The small molecule below binds the protein below.
Small molecule (SMILES): Nc1nc2c(ncn2[C@@H]2O[C@H](CO[P](=O)(O)O[P](=O)(O)NP(=O)(O)O)[C@@H](O)[C@H]2O)c(=O)[nH]1

Sequence of chain 2.A:
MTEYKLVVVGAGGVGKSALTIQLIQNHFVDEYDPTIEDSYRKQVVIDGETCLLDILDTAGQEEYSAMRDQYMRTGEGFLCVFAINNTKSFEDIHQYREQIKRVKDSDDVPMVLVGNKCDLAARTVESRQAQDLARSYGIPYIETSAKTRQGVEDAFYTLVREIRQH

Binding-site contacts:
Ligand atom N7 contacts residue ALA18 of chain 2.A at 3.5 Å.
Ligand atom O2G contacts residue MG1 of chain 2.D at 2.1 Å.
Ligand atom O1B contacts residue GLY13 of chain 2.A at 3.4 Å (h-bond).
Ligand atom O1B contacts residue VAL14 of chain 2.A at 3.4 Å (h-bond).
Ligand atom O3G contacts residue GLY60 of chain 2.A at 2.6 Å (h-bond).
Ligand atom O1A contacts residue SER17 of chain 2.A at 3.3 Å (h-bond).
Ligand atom O1G contacts residue GLN61 of chain 2.A at 3.0 Å (h-bond).
Ligand atom O3' contacts residue ASP30 of chain 2.A at 3.4 Å (salt-bridge).
Ligand atom O2' contacts residue ASP30 of chain 2.A at 3.3 Å (salt-bridge).
Ligand atom C8 contacts residue ALA18 of chain 2.A at 3.4 Å (hydrophobic).
Ligand atom O2' contacts residue VAL29 of chain 2.A at 2.8 Å (h-bond).
Ligand atom C5 contacts residue LYS117 of chain 2.A at 3.5 Å.
Ligand atom O3A contacts residue GLY15 of chain 2.A at 3.3 Å (h-bond).
Ligand atom O6 contacts residue LYS117 of chain 2.A at 3.4 Å.
Ligand atom O2B contacts residue MG1 of chain 2.D at 2.1 Å.
Ligand atom O6 contacts residue LYS147 of chain 2.A at 3.5 Å (salt-bridge).
Ligand atom N2 contacts residue LEU120 of chain 2.A at 3.5 Å.
Ligand atom O2G contacts residue THR35 of chain 2.A at 2.8 Å (h-bond).
Ligand atom O1B contacts residue LYS16 of chain 2.A at 2.8 Å (salt-bridge).
Ligand atom O2' contacts residue PHE28 of chain 2.A at 3.4 Å.
Ligand atom PB contacts residue MG1 of chain 2.D at 3.3 Å.
Ligand atom N3B contacts residue MG1 of chain 2.D at 3.5 Å.
Ligand atom C6 contacts residue ASP119 of chain 2.A at 3.4 Å.
Ligand atom PG contacts residue MG1 of chain 2.D at 3.2 Å.
Ligand atom O1A contacts residue GLY15 of chain 2.A at 3.3 Å.
Ligand atom O6 contacts residue SER145 of chain 2.A at 3.4 Å.
Ligand atom O2B contacts residue SER17 of chain 2.A at 2.8 Å (h-bond).
Ligand atom N9 contacts residue LYS117 of chain 2.A at 3.6 Å.
Ligand atom N2 contacts residue ASP119 of chain 2.A at 3.0 Å (salt-bridge).
Ligand atom N3B contacts residue GLY13 of chain 2.A at 3.1 Å (h-bond).
Ligand atom O1A contacts residue ALA18 of chain 2.A at 2.8 Å (h-bond).
Ligand atom C6 contacts residue LYS117 of chain 2.A at 3.5 Å.
Ligand atom O3G contacts residue LYS16 of chain 2.A at 2.8 Å (salt-bridge).
Ligand atom N7 contacts residue ASN116 of chain 2.A at 3.1 Å (h-bond).
Ligand atom N1 contacts residue ASP119 of chain 2.A at 2.7 Å (salt-bridge).
Ligand atom O6 contacts residue ASP119 of chain 2.A at 3.3 Å (salt-bridge).
Ligand atom O1G contacts residue TYR32 of chain 2.A at 3.0 Å (h-bond).
Ligand atom O6 contacts residue ALA146 of chain 2.A at 2.9 Å (h-bond).
Ligand atom O4' contacts residue LYS117 of chain 2.A at 3.4 Å (salt-bridge).
Ligand atom O1B contacts residue GLY15 of chain 2.A at 3.1 Å (h-bond).